Binding-site contacts:
Ligand atom C4 contacts residue PRO217 of chain 1.CA at 3.8 Å (hydrophobic).
Ligand atom N6 contacts residue SER431 of chain 1.CA at 3.3 Å.
Ligand atom O2P contacts residue HIS427 of chain 1.OA at 3.1 Å.
Ligand atom C5' contacts residue HIS427 of chain 1.OA at 4.0 Å.
Ligand atom N9 contacts residue ASN426 of chain 1.OA at 4.1 Å.
Ligand atom C3' contacts residue HIS429 of chain 1.CA at 3.7 Å.
Ligand atom C4' contacts residue HIS429 of chain 1.CA at 3.9 Å.
Ligand atom N3 contacts residue PRO217 of chain 1.CA at 3.9 Å.
Ligand atom C2 contacts residue GLY438 of chain 1.CA at 3.9 Å.
Ligand atom C5 contacts residue PRO217 of chain 1.CA at 3.8 Å (hydrophobic).
Ligand atom O4' contacts residue HIS429 of chain 1.CA at 4.0 Å.
Ligand atom N1 contacts residue PRO430 of chain 1.CA at 3.5 Å (h-bond).
Ligand atom O2P contacts residue ASP425 of chain 1.OA at 3.2 Å (salt-bridge).
Ligand atom N9 contacts residue PRO217 of chain 1.CA at 4.2 Å.
Ligand atom N6 contacts residue PRO432 of chain 1.CA at 4.0 Å.
Ligand atom O5' contacts residue HIS429 of chain 1.CA at 4.2 Å.
Ligand atom C8 contacts residue ASN426 of chain 1.OA at 3.0 Å.
Ligand atom O2P contacts residue ASN426 of chain 1.OA at 3.3 Å.
Ligand atom N3 contacts residue PRO430 of chain 1.CA at 4.1 Å.
Ligand atom C8 contacts residue ASP425 of chain 1.OA at 4.1 Å.
Ligand atom N7 contacts residue ASN426 of chain 1.OA at 3.5 Å (h-bond).
Ligand atom N6 contacts residue GLY436 of chain 1.CA at 3.8 Å.
Ligand atom N6 contacts residue ASN408 of chain 1.CA at 3.9 Å.
Ligand atom C2' contacts residue HIS429 of chain 1.CA at 3.7 Å.
Ligand atom C6 contacts residue SER431 of chain 1.CA at 3.8 Å.
Ligand atom C6 contacts residue PRO217 of chain 1.CA at 4.0 Å (hydrophobic).
Ligand atom N7 contacts residue SER431 of chain 1.CA at 3.8 Å.
Ligand atom N6 contacts residue PRO430 of chain 1.CA at 4.1 Å.
Ligand atom N1 contacts residue GLY438 of chain 1.CA at 3.7 Å.
Ligand atom C6 contacts residue PRO430 of chain 1.CA at 3.7 Å (hydrophobic).
Ligand atom C2' contacts residue PRO430 of chain 1.CA at 3.5 Å (hydrophobic).
Ligand atom C5 contacts residue SER431 of chain 1.CA at 4.0 Å.
Ligand atom C5' contacts residue HIS429 of chain 1.CA at 3.1 Å.
Ligand atom P contacts residue ASP425 of chain 1.OA at 3.7 Å.
Ligand atom N1 contacts residue PRO217 of chain 1.CA at 4.1 Å.
Ligand atom C2 contacts residue PRO217 of chain 1.CA at 3.8 Å (hydrophobic).
Ligand atom O4' contacts residue ASN426 of chain 1.OA at 4.0 Å.
Ligand atom N7 contacts residue ASN408 of chain 1.CA at 3.5 Å (h-bond).
Ligand atom N6 contacts residue GLY438 of chain 1.CA at 4.2 Å.
Ligand atom C2 contacts residue PRO430 of chain 1.CA at 3.8 Å (hydrophobic).

The protein below binds the small molecule below.
Small molecule (SMILES): Nc1ncnc2c1ncn2[C@H]1C[C@H](O)[C@@H](COP(=O)(O)O)O1

Sequence of chain 1.CA:
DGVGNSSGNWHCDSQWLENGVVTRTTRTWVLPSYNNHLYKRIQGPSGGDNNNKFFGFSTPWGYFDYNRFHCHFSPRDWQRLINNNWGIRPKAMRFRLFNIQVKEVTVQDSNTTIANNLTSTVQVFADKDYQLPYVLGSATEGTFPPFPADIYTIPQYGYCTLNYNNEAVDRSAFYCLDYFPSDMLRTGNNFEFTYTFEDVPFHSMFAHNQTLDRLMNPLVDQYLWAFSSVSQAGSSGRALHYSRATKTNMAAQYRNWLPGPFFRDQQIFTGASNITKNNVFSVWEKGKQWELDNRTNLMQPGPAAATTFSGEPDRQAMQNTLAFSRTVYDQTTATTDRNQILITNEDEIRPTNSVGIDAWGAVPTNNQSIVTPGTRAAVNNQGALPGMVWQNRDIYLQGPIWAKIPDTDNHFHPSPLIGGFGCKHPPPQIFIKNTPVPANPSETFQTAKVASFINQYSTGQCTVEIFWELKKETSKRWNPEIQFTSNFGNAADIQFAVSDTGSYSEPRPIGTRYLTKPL

Sequence of chain 1.OA:
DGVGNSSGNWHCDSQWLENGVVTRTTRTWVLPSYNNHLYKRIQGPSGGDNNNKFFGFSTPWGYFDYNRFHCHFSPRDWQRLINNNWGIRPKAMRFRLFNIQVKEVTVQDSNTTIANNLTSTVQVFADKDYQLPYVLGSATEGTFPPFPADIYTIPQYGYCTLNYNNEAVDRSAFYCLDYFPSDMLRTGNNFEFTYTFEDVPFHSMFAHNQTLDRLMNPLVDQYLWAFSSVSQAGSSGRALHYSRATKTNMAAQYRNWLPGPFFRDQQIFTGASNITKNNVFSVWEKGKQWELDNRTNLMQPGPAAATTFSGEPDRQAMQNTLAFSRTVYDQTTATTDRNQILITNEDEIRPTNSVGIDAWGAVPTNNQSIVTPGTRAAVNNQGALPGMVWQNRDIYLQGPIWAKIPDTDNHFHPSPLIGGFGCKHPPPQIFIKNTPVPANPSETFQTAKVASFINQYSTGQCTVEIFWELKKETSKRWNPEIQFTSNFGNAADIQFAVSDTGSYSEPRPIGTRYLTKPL